This protein binds this small molecule.
Small molecule (SMILES): Cc1cn([C@H]2C[C@H](O[P](=O)(O)OC[C@H]3O[C@@H](n4ccc(N)nc4=O)C[C@@H]3O[P](=O)(O)OC[C@H]3O[C@@H](n4cnc5c4NC=NC5N)C[C@@H]3O[P](=O)(O)OC[C@H]3O[C@@H](n4cnc5c(=O)[nH]c(N)nc54)C[C@@H]3O)[C@@H](CO[P](=O)(O)O[C@H]3C[C@H](n4cnc5c(=O)[nH]c(N)nc54)O[C@@H]3CO[P](=O)(O)O[C@H]3C[C@H](n4ccc(N)nc4=O)O[C@@H]3CO[P](=O)(O)O[C@H]3C[C@H](n4cnc5c4NC=NC5N)O[C@@H]3CO[P](=O)(O)O[C@H]3C[C@H](n4ccc(N)nc4=O)O[C@@H]3COP(=O)=O)O2)c(=O)[nH]c1=O

Binding-site contacts:
Ligand atom C2 contacts residue DT2 of chain 1.C at 3.4 Å.
Ligand atom N4 contacts residue DG3 of chain 1.C at 2.9 Å (h-bond).
Ligand atom N1 contacts residue DC5 of chain 1.C at 2.9 Å (h-bond).
Ligand atom O6 contacts residue DC5 of chain 1.C at 2.9 Å (h-bond).
Ligand atom N1 contacts residue DC1 of chain 1.C at 2.9 Å (h-bond).
Ligand atom N2 contacts residue DC5 of chain 1.C at 2.8 Å (h-bond).
Ligand atom C2 contacts residue DG6 of chain 1.C at 3.5 Å.
Ligand atom N3 contacts residue DG6 of chain 1.C at 3.3 Å (h-bond).
Ligand atom N6 contacts residue DG6 of chain 1.C at 3.1 Å (h-bond).
Ligand atom N2 contacts residue ASN119 of chain 1.A at 3.5 Å (h-bond).
Ligand atom C2 contacts residue DT2 of chain 1.C at 3.4 Å.
Ligand atom O2 contacts residue DG3 of chain 1.C at 2.7 Å (h-bond).
Ligand atom C2 contacts residue DG6 of chain 1.C at 3.1 Å.
Ligand atom N4 contacts residue DG8 of chain 1.C at 2.9 Å (h-bond).
Ligand atom N1 contacts residue DG3 of chain 1.C at 3.5 Å.
Ligand atom OP2 contacts residue ARG263 of chain 1.A at 2.3 Å (salt-bridge).
Ligand atom O6 contacts residue DC1 of chain 1.C at 3.0 Å (h-bond).
Ligand atom N3 contacts residue DG3 of chain 1.C at 2.9 Å (h-bond).
Ligand atom N4 contacts residue DT7 of chain 1.C at 3.5 Å (h-bond).
Ligand atom O6 contacts residue DA4 of chain 1.C at 3.2 Å (h-bond).
Ligand atom O3' contacts residue ASP112 of chain 1.A at 3.1 Å (salt-bridge).
Ligand atom O2 contacts residue DG8 of chain 1.C at 2.7 Å (h-bond).
Ligand atom N3 contacts residue DG8 of chain 1.C at 2.9 Å (h-bond).
Ligand atom N6 contacts residue DT7 of chain 1.C at 3.0 Å (h-bond).
Ligand atom N2 contacts residue SER115 of chain 1.A at 3.1 Å (h-bond).
Ligand atom N2 contacts residue DT2 of chain 1.C at 3.4 Å (h-bond).
Ligand atom N1 contacts residue DT2 of chain 1.C at 2.7 Å (h-bond).
Ligand atom O2 contacts residue DG6 of chain 1.C at 2.6 Å (h-bond).
Ligand atom N1 contacts residue DT7 of chain 1.C at 2.8 Å (h-bond).
Ligand atom O2 contacts residue DA4 of chain 1.C at 3.4 Å.
Ligand atom C6 contacts residue DG3 of chain 1.C at 3.4 Å.
Ligand atom C2 contacts residue DG8 of chain 1.C at 3.5 Å.
Ligand atom N3 contacts residue DA4 of chain 1.C at 2.8 Å (h-bond).
Ligand atom N2 contacts residue DG6 of chain 1.C at 3.1 Å.
Ligand atom O4 contacts residue DA4 of chain 1.C at 2.9 Å (h-bond).
Ligand atom N4 contacts residue DG6 of chain 1.C at 3.0 Å (h-bond).
Ligand atom N3 contacts residue DG6 of chain 1.C at 2.9 Å (h-bond).
Ligand atom N2 contacts residue DC1 of chain 1.C at 2.7 Å (h-bond).
Ligand atom N6 contacts residue DT2 of chain 1.C at 3.1 Å (h-bond).
Ligand atom N6 contacts residue DG3 of chain 1.C at 3.5 Å (h-bond).

Sequence of chain 1.A:
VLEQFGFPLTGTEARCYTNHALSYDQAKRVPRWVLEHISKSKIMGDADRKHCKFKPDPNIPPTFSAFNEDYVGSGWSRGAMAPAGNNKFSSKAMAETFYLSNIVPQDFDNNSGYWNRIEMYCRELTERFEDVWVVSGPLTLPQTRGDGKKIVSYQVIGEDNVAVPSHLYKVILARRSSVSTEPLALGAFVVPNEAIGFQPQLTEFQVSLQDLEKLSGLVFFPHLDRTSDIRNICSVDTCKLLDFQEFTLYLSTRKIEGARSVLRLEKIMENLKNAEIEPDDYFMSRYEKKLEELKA